Binding-site contacts:
Ligand atom C1 contacts residue ASN218 of chain 22.E at 1.4 Å.
Ligand atom O5 contacts residue THR235 of chain 22.E at 4.4 Å.
Ligand atom O5 contacts residue ASN218 of chain 22.E at 2.3 Å (h-bond).
Ligand atom N2 contacts residue ASN218 of chain 22.E at 2.9 Å (h-bond).
Ligand atom C7 contacts residue ASN218 of chain 22.E at 2.9 Å.
Ligand atom C5 contacts residue ASN218 of chain 22.E at 3.6 Å.
Ligand atom C3 contacts residue ASN218 of chain 22.E at 3.7 Å.
Ligand atom C1 contacts residue NAG1 of chain 22.J at 3.7 Å.
Ligand atom C5 contacts residue NAG1 of chain 22.J at 4.3 Å.
Ligand atom C2 contacts residue ASN218 of chain 22.E at 2.3 Å.
Ligand atom C4 contacts residue ASN218 of chain 22.E at 4.1 Å.
Ligand atom O7 contacts residue ASN218 of chain 22.E at 2.3 Å (h-bond).
Ligand atom O5 contacts residue NAG1 of chain 22.J at 4.1 Å.
Ligand atom C8 contacts residue ASN218 of chain 22.E at 4.3 Å.

Sequence of chain 22.E:
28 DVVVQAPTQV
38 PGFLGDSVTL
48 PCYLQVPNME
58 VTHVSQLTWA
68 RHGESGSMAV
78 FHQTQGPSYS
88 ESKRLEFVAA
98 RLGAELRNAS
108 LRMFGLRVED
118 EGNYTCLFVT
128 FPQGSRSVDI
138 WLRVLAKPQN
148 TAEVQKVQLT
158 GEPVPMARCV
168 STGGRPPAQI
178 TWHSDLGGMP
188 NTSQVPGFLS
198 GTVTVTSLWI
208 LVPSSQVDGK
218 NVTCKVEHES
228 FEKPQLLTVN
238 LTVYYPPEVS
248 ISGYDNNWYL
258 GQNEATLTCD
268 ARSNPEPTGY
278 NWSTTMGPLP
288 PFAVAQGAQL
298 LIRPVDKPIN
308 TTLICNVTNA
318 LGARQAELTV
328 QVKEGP

The protein below binds the small molecule below.
Small molecule (SMILES): CC(=O)N[C@H]1[C@H](O[C@H]2[C@H](O)[C@@H](NC(C)=O)CO[C@@H]2CO)O[C@H](CO)[C@@H](O)[C@@H]1O